Sequence of chain 1.A:
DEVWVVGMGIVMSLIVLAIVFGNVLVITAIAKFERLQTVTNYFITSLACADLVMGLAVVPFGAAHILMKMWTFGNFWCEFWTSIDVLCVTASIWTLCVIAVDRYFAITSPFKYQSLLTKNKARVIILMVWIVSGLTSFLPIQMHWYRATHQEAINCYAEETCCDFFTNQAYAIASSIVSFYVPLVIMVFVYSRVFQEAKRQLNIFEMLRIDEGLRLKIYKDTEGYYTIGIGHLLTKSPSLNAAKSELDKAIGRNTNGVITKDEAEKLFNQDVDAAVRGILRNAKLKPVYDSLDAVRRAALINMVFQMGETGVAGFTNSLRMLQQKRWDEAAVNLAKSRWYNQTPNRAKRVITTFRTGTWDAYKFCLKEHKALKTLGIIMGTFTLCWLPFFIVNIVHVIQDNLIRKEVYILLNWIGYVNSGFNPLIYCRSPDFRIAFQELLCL

Binding-site contacts:
Ligand atom C12 contacts residue ASN464 of chain 1.A at 3.3 Å.
Ligand atom C14 contacts residue ASP137 of chain 1.A at 3.5 Å.
Ligand atom C9 contacts residue VAL138 of chain 1.A at 3.8 Å (hydrophobic).
Ligand atom O1 contacts residue PHE441 of chain 1.A at 3.3 Å.
Ligand atom C7 contacts residue SER231 of chain 1.A at 3.4 Å.
Ligand atom C10 contacts residue PHE442 of chain 1.A at 3.5 Å (hydrophobic).
Ligand atom C1 contacts residue SER227 of chain 1.A at 3.5 Å.
Ligand atom C12 contacts residue ASP137 of chain 1.A at 3.4 Å.
Ligand atom C6 contacts residue VAL138 of chain 1.A at 3.9 Å (hydrophobic).
Ligand atom C16 contacts residue ASN464 of chain 1.A at 3.1 Å.
Ligand atom C7 contacts residue VAL138 of chain 1.A at 3.9 Å (hydrophobic).
Ligand atom C7 contacts residue SER227 of chain 1.A at 3.4 Å.
Ligand atom N1 contacts residue TYR468 of chain 1.A at 3.7 Å.
Ligand atom O2 contacts residue ASN464 of chain 1.A at 2.7 Å (h-bond).
Ligand atom C11 contacts residue VAL141 of chain 1.A at 4.0 Å (hydrophobic).
Ligand atom C17 contacts residue TRP133 of chain 1.A at 3.8 Å (hydrophobic).
Ligand atom C2 contacts residue ASN445 of chain 1.A at 3.8 Å.
Ligand atom C13 contacts residue ASN464 of chain 1.A at 3.5 Å.
Ligand atom C8 contacts residue VAL138 of chain 1.A at 3.5 Å (hydrophobic).
Ligand atom C17 contacts residue ASP137 of chain 1.A at 3.7 Å.
Ligand atom C9 contacts residue VAL141 of chain 1.A at 3.9 Å (hydrophobic).
Ligand atom C16 contacts residue TYR468 of chain 1.A at 3.9 Å (hydrophobic).
Ligand atom O2 contacts residue ASP137 of chain 1.A at 2.7 Å (salt-bridge).
Ligand atom O1 contacts residue PHE442 of chain 1.A at 3.9 Å.
Ligand atom C3 contacts residue PHE441 of chain 1.A at 3.8 Å (hydrophobic).
Ligand atom N1 contacts residue ASN464 of chain 1.A at 3.0 Å (h-bond).
Ligand atom O2 contacts residue TRP438 of chain 1.A at 3.9 Å.
Ligand atom C14 contacts residue VAL138 of chain 1.A at 3.8 Å (hydrophobic).
Ligand atom C1 contacts residue SER228 of chain 1.A at 3.5 Å.
Ligand atom O2 contacts residue TYR468 of chain 1.A at 3.6 Å (h-bond).
Ligand atom C2 contacts residue PHE217 of chain 1.A at 3.7 Å (hydrophobic).
Ligand atom C15 contacts residue ASN464 of chain 1.A at 3.5 Å.
Ligand atom C9 contacts residue PHE442 of chain 1.A at 3.6 Å (hydrophobic).
Ligand atom C15 contacts residue ASP137 of chain 1.A at 3.8 Å.
Ligand atom C4 contacts residue PHE442 of chain 1.A at 3.7 Å (hydrophobic).
Ligand atom N1 contacts residue ASP137 of chain 1.A at 2.8 Å (salt-bridge).
Ligand atom C11 contacts residue ASP137 of chain 1.A at 3.4 Å.
Ligand atom C5 contacts residue PHE442 of chain 1.A at 3.8 Å (hydrophobic).
Ligand atom C12 contacts residue PHE441 of chain 1.A at 3.9 Å (hydrophobic).
Ligand atom C13 contacts residue ASP137 of chain 1.A at 3.5 Å.

A small-molecule ligand and the protein it binds are described below.
Small molecule (SMILES): Cc1ccc(OC[C@@H](O)[C@H](C)NC(C)C)c2c1CCC2